The small molecule below binds the protein below.
Small molecule (SMILES): CC(=O)N[C@H]1[C@H](O[C@H]2[C@H](O)[C@@H](NC(C)=O)CO[C@@H]2CO)O[C@H](CO)[C@@H](O)[C@@H]1O

Sequence of chain 1.E:
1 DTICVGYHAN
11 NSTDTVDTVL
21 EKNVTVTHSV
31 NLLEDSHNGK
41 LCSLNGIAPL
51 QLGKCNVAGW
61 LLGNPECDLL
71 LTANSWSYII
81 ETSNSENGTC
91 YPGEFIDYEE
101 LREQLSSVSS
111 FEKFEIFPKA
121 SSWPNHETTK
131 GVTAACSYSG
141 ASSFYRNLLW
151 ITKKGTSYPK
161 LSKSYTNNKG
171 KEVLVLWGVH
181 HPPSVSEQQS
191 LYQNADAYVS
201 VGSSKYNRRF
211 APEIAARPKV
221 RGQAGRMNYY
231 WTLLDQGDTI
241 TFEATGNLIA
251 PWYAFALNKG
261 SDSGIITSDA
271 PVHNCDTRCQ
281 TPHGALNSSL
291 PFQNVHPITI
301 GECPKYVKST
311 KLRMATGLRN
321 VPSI

Binding-site contacts:
Ligand atom C3 contacts residue ASN11 of chain 1.E at 3.8 Å.
Ligand atom C2 contacts residue ASN11 of chain 1.E at 2.5 Å.
Ligand atom C7 contacts residue ASN11 of chain 1.E at 4.1 Å.
Ligand atom N2 contacts residue ASN11 of chain 1.E at 2.8 Å (h-bond).
Ligand atom O5 contacts residue ASN11 of chain 1.E at 2.4 Å (h-bond).
Ligand atom C1 contacts residue ASN11 of chain 1.E at 1.4 Å.
Ligand atom C5 contacts residue ASN11 of chain 1.E at 3.7 Å.
Ligand atom C4 contacts residue ASN11 of chain 1.E at 4.2 Å.
Ligand atom C8 contacts residue ASN11 of chain 1.E at 4.2 Å.